Sequence of chain 1.A:
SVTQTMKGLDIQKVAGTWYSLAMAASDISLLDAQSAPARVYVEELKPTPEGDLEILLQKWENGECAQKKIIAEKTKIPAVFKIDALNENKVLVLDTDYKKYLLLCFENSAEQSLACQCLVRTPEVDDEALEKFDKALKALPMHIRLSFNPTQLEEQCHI

A small-molecule ligand and the protein it binds are described below.
Small molecule (SMILES): CN(C)CCCN1c2ccccc2Sc2ccc(Cl)cc21

Binding-site contacts:
Ligand atom C8 contacts residue PHE107 of chain 1.A at 3.4 Å (hydrophobic).
Ligand atom CL1 contacts residue ILE71 of chain 1.A at 3.8 Å.
Ligand atom N1 contacts residue PHE107 of chain 1.A at 4.2 Å.
Ligand atom C7 contacts residue ALA118 of chain 1.A at 4.2 Å (hydrophobic).
Ligand atom C11 contacts residue PHE107 of chain 1.A at 3.7 Å (hydrophobic).
Ligand atom S1 contacts residue ALA118 of chain 1.A at 4.2 Å.
Ligand atom C5 contacts residue ASN109 of chain 1.A at 4.0 Å.
Ligand atom C2 contacts residue PHE107 of chain 1.A at 3.7 Å (hydrophobic).
Ligand atom CL1 contacts residue PHE107 of chain 1.A at 3.5 Å.
Ligand atom C3 contacts residue PHE107 of chain 1.A at 3.7 Å (hydrophobic).
Ligand atom C17 contacts residue PHE107 of chain 1.A at 3.9 Å (hydrophobic).
Ligand atom C6 contacts residue SER116 of chain 1.A at 4.0 Å.
Ligand atom CL1 contacts residue VAL41 of chain 1.A at 4.1 Å.
Ligand atom C10 contacts residue LEU58 of chain 1.A at 4.2 Å (hydrophobic).
Ligand atom C15 contacts residue PRO38 of chain 1.A at 3.9 Å (hydrophobic).
Ligand atom C6 contacts residue GLU108 of chain 1.A at 4.1 Å.
Ligand atom S1 contacts residue ALA39 of chain 1.A at 3.5 Å.
Ligand atom C1 contacts residue PHE107 of chain 1.A at 3.7 Å (hydrophobic).
Ligand atom C3 contacts residue VAL41 of chain 1.A at 4.2 Å (hydrophobic).
Ligand atom CL1 contacts residue ILE56 of chain 1.A at 3.7 Å.
Ligand atom C15 contacts residue LYS60 of chain 1.A at 4.2 Å.
Ligand atom C6 contacts residue ASN109 of chain 1.A at 4.2 Å.
Ligand atom C8 contacts residue VAL41 of chain 1.A at 3.6 Å (hydrophobic).
Ligand atom C17 contacts residue ASN90 of chain 1.A at 3.5 Å.
Ligand atom C9 contacts residue PHE107 of chain 1.A at 3.2 Å (hydrophobic).
Ligand atom C5 contacts residue GLU108 of chain 1.A at 3.9 Å.
Ligand atom C4 contacts residue PHE107 of chain 1.A at 3.8 Å (hydrophobic).
Ligand atom C10 contacts residue PHE107 of chain 1.A at 3.4 Å (hydrophobic).
Ligand atom S1 contacts residue PHE107 of chain 1.A at 4.3 Å.
Ligand atom C10 contacts residue VAL41 of chain 1.A at 3.9 Å (hydrophobic).
Ligand atom C9 contacts residue VAL41 of chain 1.A at 3.4 Å (hydrophobic).
Ligand atom C6 contacts residue PHE107 of chain 1.A at 3.9 Å (hydrophobic).
Ligand atom C11 contacts residue ILE71 of chain 1.A at 4.2 Å (hydrophobic).
Ligand atom C5 contacts residue ASN90 of chain 1.A at 3.5 Å.
Ligand atom C16 contacts residue ILE71 of chain 1.A at 3.9 Å (hydrophobic).
Ligand atom C5 contacts residue PHE107 of chain 1.A at 4.1 Å (hydrophobic).
Ligand atom C8 contacts residue ALA39 of chain 1.A at 4.1 Å (hydrophobic).
Ligand atom C7 contacts residue PHE107 of chain 1.A at 3.9 Å (hydrophobic).
Ligand atom C13 contacts residue ILE71 of chain 1.A at 4.0 Å (hydrophobic).
Ligand atom CL1 contacts residue LEU58 of chain 1.A at 3.3 Å.